The small molecule below binds the protein below.
Small molecule (SMILES): C=C1CCCC2=NC[C@H](C)[C@@H](C)C[C@@]23CCC(C(=O)O)=C[C@@H]3[C@@H]2O[C@]3(C[C@H]4CCC[C@@]5(CC[C@@]6(O[C@@H](CC[C@@]6(C)O)C1)O5)O4)C[C@@H](C)[C@@H](O)[C@H]2O3

Sequence of chain 1.E:
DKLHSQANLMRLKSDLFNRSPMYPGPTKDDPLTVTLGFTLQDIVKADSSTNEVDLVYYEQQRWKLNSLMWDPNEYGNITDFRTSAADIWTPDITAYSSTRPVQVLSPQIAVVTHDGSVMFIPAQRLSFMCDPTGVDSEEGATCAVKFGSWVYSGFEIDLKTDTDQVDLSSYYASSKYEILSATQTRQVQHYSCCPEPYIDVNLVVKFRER

Binding-site contacts:
Ligand atom C43 contacts residue TYR204 of chain 1.A at 3.9 Å (hydrophobic).
Ligand atom C33 contacts residue TRP156 of chain 1.A at 3.7 Å (hydrophobic).
Ligand atom C80 contacts residue TYR204 of chain 1.A at 3.3 Å (hydrophobic).
Ligand atom C80 contacts residue CYS200 of chain 1.A at 3.8 Å (hydrophobic).
Ligand atom C8 contacts residue TYR64 of chain 1.E at 3.7 Å (hydrophobic).
Ligand atom O66 contacts residue ASP173 of chain 1.E at 3.5 Å (salt-bridge).
Ligand atom C30 contacts residue TRP156 of chain 1.A at 3.2 Å (hydrophobic).
Ligand atom O44 contacts residue TYR204 of chain 1.A at 3.3 Å (h-bond).
Ligand atom C60 contacts residue TYR204 of chain 1.A at 3.5 Å (hydrophobic).
Ligand atom C38 contacts residue VAL157 of chain 1.A at 3.8 Å (hydrophobic).
Ligand atom C10 contacts residue TRP156 of chain 1.A at 3.7 Å (hydrophobic).
Ligand atom C67 contacts residue THR45 of chain 1.E at 3.3 Å.
Ligand atom C23 contacts residue TYR204 of chain 1.A at 3.8 Å (hydrophobic).
Ligand atom C13 contacts residue TYR64 of chain 1.E at 3.7 Å (hydrophobic).
Ligand atom C30 contacts residue TYR102 of chain 1.A at 3.5 Å (hydrophobic).
Ligand atom C12 contacts residue TYR64 of chain 1.E at 3.9 Å (hydrophobic).
Ligand atom C64 contacts residue ILE127 of chain 1.E at 3.8 Å (hydrophobic).
Ligand atom N31 contacts residue TRP156 of chain 1.A at 2.9 Å (h-bond).
Ligand atom C34 contacts residue TRP156 of chain 1.A at 3.5 Å (hydrophobic).
Ligand atom C50 contacts residue VAL157 of chain 1.A at 3.3 Å (hydrophobic).
Ligand atom C36 contacts residue TRP156 of chain 1.A at 3.8 Å (hydrophobic).
Ligand atom C9 contacts residue TYR102 of chain 1.A at 3.6 Å (hydrophobic).
Ligand atom C22 contacts residue TYR197 of chain 1.A at 3.6 Å (hydrophobic).
Ligand atom C49 contacts residue VAL157 of chain 1.A at 3.5 Å (hydrophobic).
Ligand atom C9 contacts residue TYR64 of chain 1.E at 3.5 Å (hydrophobic).
Ligand atom O1 contacts residue SER176 of chain 1.E at 2.7 Å (h-bond).
Ligand atom C35 contacts residue TRP156 of chain 1.A at 3.5 Å (hydrophobic).
Ligand atom C60 contacts residue TYR197 of chain 1.A at 3.9 Å (hydrophobic).
Ligand atom C6 contacts residue TRP156 of chain 1.A at 3.5 Å (hydrophobic).
Ligand atom C22 contacts residue TYR204 of chain 1.A at 3.6 Å (hydrophobic).
Ligand atom C30 contacts residue SER155 of chain 1.A at 3.1 Å.
Ligand atom C53 contacts residue ARG88 of chain 1.E at 3.8 Å.
Ligand atom O52 contacts residue TYR204 of chain 1.A at 2.5 Å (h-bond).
Ligand atom O66 contacts residue THR45 of chain 1.E at 3.8 Å.
Ligand atom C2 contacts residue SER176 of chain 1.E at 3.8 Å.
Ligand atom C51 contacts residue TYR204 of chain 1.A at 3.6 Å (hydrophobic).
Ligand atom C36 contacts residue ILE127 of chain 1.E at 3.7 Å (hydrophobic).
Ligand atom C37 contacts residue ILE127 of chain 1.E at 3.9 Å (hydrophobic).
Ligand atom C6 contacts residue TYR204 of chain 1.A at 3.8 Å (hydrophobic).
Ligand atom C38 contacts residue TRP156 of chain 1.A at 3.8 Å (hydrophobic).

Sequence of chain 1.A:
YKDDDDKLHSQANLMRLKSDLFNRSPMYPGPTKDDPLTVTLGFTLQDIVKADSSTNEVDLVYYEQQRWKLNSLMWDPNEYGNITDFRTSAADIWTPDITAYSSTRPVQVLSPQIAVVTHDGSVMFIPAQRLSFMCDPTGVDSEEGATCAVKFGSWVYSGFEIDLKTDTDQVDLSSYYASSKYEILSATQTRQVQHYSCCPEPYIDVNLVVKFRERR